A small-molecule ligand and the protein it binds are described below.
Small molecule (SMILES): N#Cc1cccc(CN2CCc3ncn(Cc4ccc(Br)cc4)c(=O)c3C2)c1

Sequence of chain 1.A:
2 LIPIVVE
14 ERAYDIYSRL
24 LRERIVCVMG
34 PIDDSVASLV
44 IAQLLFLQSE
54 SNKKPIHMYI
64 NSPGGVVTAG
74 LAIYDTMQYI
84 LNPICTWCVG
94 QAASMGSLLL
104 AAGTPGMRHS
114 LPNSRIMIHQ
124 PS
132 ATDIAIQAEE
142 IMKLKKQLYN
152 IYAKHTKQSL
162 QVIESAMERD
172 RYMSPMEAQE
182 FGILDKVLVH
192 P

Sequence of chain 1.G:
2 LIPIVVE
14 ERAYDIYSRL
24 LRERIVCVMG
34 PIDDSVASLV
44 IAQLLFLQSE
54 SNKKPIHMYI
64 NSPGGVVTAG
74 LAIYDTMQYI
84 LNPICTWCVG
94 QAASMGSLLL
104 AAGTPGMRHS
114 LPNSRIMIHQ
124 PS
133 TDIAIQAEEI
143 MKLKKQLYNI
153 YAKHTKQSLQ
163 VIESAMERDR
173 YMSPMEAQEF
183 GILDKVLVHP

Binding-site contacts:
Ligand atom C28 contacts residue TYR62 of chain 1.A at 3.3 Å (hydrophobic).
Ligand atom C19 contacts residue LEU23 of chain 1.A at 3.5 Å (hydrophobic).
Ligand atom C11 contacts residue TYR62 of chain 1.A at 3.8 Å (hydrophobic).
Ligand atom C08 contacts residue TYR82 of chain 1.G at 3.8 Å (hydrophobic).
Ligand atom C17 contacts residue GLU26 of chain 1.A at 3.7 Å.
Ligand atom C20 contacts residue LEU23 of chain 1.A at 3.8 Å (hydrophobic).
Ligand atom C02 contacts residue VAL92 of chain 1.A at 3.3 Å (hydrophobic).
Ligand atom C07 contacts residue TYR62 of chain 1.A at 3.7 Å (hydrophobic).
Ligand atom C11 contacts residue HIS60 of chain 1.A at 3.4 Å.
Ligand atom C14 contacts residue GLU26 of chain 1.A at 3.4 Å.
Ligand atom C05 contacts residue TYR82 of chain 1.G at 3.8 Å (hydrophobic).
Ligand atom C18 contacts residue LEU48 of chain 1.G at 3.6 Å (hydrophobic).
Ligand atom C06 contacts residue TYR82 of chain 1.G at 3.4 Å (hydrophobic).
Ligand atom C12 contacts residue TYR62 of chain 1.A at 3.7 Å (hydrophobic).
Ligand atom C20 contacts residue PHE49 of chain 1.G at 4.0 Å (hydrophobic).
Ligand atom C03 contacts residue TYR62 of chain 1.A at 3.9 Å (hydrophobic).
Ligand atom C23 contacts residue GLU26 of chain 1.A at 3.3 Å.
Ligand atom C08 contacts residue TYR62 of chain 1.A at 3.8 Å (hydrophobic).
Ligand atom C16 contacts residue GLU26 of chain 1.A at 3.6 Å.
Ligand atom C22 contacts residue ARG22 of chain 1.A at 3.9 Å.
Ligand atom C10 contacts residue TRP90 of chain 1.A at 3.5 Å (hydrophobic).
Ligand atom O25 contacts residue LEU48 of chain 1.G at 3.3 Å.
Ligand atom N01 contacts residue VAL92 of chain 1.A at 3.4 Å.
Ligand atom BR21 contacts residue LEU23 of chain 1.A at 3.6 Å.
Ligand atom C03 contacts residue VAL92 of chain 1.A at 3.8 Å (hydrophobic).
Ligand atom N13 contacts residue ILE28 of chain 1.A at 3.8 Å.
Ligand atom BR21 contacts residue PHE49 of chain 1.G at 3.7 Å.
Ligand atom C27 contacts residue TYR62 of chain 1.A at 3.4 Å (hydrophobic).
Ligand atom C19 contacts residue LEU48 of chain 1.G at 3.5 Å (hydrophobic).
Ligand atom C22 contacts residue SER52 of chain 1.G at 4.0 Å.
Ligand atom BR21 contacts residue ARG22 of chain 1.A at 3.6 Å.
Ligand atom C02 contacts residue TYR62 of chain 1.A at 3.5 Å (hydrophobic).
Ligand atom C08 contacts residue TRP90 of chain 1.A at 3.8 Å (hydrophobic).
Ligand atom C17 contacts residue LEU48 of chain 1.G at 4.0 Å (hydrophobic).
Ligand atom N01 contacts residue TYR62 of chain 1.A at 3.2 Å.
Ligand atom N09 contacts residue TYR62 of chain 1.A at 3.0 Å (h-bond).
Ligand atom C23 contacts residue SER52 of chain 1.G at 3.6 Å.
Ligand atom C26 contacts residue TYR62 of chain 1.A at 3.5 Å (hydrophobic).
Ligand atom C10 contacts residue TYR62 of chain 1.A at 3.6 Å (hydrophobic).
Ligand atom C04 contacts residue THR79 of chain 1.G at 3.6 Å.